The small molecule below binds the protein below.
Small molecule (SMILES): CN[Pt](Cl)(Cl)N(C)C

Binding-site contacts:
Ligand atom N21 contacts residue ASP121 of chain 1.A at 3.8 Å.
Ligand atom PT contacts residue HIS119 of chain 1.A at 2.0 Å.
Ligand atom C19 contacts residue PHE120 of chain 1.A at 4.3 Å (hydrophobic).
Ligand atom C22 contacts residue HIS119 of chain 1.A at 2.9 Å.
Ligand atom C17 contacts residue LYS41 of chain 1.A at 4.0 Å.
Ligand atom C22 contacts residue ASP121 of chain 1.A at 3.9 Å.
Ligand atom C19 contacts residue LYS66 of chain 1.A at 4.4 Å.
Ligand atom C22 contacts residue I831 of chain 1.E at 4.5 Å.
Ligand atom N21 contacts residue HIS119 of chain 1.A at 2.5 Å (h-bond).
Ligand atom N18 contacts residue HIS119 of chain 1.A at 2.8 Å.
Ligand atom C19 contacts residue HIS119 of chain 1.A at 3.4 Å.
Ligand atom N18 contacts residue I831 of chain 1.E at 4.0 Å.
Ligand atom PT contacts residue PHE120 of chain 1.A at 4.3 Å.
Ligand atom C17 contacts residue HIS119 of chain 1.A at 3.9 Å.
Ligand atom C19 contacts residue ASP121 of chain 1.A at 3.2 Å.
Ligand atom N21 contacts residue PHE120 of chain 1.A at 4.5 Å.

Sequence of chain 1.A:
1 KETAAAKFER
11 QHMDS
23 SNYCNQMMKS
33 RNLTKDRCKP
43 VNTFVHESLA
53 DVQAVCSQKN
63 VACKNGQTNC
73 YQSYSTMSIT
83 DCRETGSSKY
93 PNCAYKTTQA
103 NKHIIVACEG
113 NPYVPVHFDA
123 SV